A small-molecule ligand and the protein it binds are described below.
Small molecule (SMILES): Cc1cc2c3c(c1C)C(C)(C)C[C@H]1C[C@@H](C)[C@]4(C(=O)NC(=O)N=C4N2C[C@H](O)[C@H](O)[C@H](O)COP(=O)(O)O)N31

Sequence of chain 1.A:
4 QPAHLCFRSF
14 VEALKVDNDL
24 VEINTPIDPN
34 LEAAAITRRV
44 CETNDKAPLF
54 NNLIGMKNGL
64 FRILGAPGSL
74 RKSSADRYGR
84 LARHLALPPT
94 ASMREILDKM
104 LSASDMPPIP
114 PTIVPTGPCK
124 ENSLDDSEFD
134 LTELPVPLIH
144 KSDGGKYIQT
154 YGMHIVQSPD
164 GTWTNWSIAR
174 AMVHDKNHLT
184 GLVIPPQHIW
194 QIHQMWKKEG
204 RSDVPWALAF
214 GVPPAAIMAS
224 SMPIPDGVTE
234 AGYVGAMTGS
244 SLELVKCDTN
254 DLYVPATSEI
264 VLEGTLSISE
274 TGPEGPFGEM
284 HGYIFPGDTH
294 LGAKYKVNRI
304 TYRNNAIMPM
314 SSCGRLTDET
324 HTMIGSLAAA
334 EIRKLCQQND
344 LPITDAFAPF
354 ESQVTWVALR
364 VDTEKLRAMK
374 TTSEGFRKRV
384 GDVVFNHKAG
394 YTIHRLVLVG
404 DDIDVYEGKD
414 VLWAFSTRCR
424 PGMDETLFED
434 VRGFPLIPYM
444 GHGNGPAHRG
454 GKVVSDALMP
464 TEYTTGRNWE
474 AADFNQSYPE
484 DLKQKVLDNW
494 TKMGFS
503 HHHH

Binding-site contacts:
Ligand atom C7 contacts residue ILE171 of chain 1.A at 3.5 Å (hydrophobic).
Ligand atom C16 contacts residue THR153 of chain 1.A at 3.5 Å.
Ligand atom O5 contacts residue GLN190 of chain 1.A at 2.9 Å (h-bond).
Ligand atom C10 contacts residue ALA172 of chain 1.A at 3.6 Å (hydrophobic).
Ligand atom P1 contacts residue MN1 of chain 1.C at 3.4 Å.
Ligand atom O7 contacts residue ASN168 of chain 1.A at 2.9 Å (h-bond).
Ligand atom O7 contacts residue K1 of chain 1.D at 2.9 Å.
Ligand atom N1 contacts residue ILE171 of chain 1.A at 3.5 Å (h-bond).
Ligand atom O8 contacts residue HIS191 of chain 1.A at 2.8 Å (h-bond).
Ligand atom O4 contacts residue MET225 of chain 1.A at 3.2 Å.
Ligand atom P1 contacts residue K1 of chain 1.D at 3.4 Å.
Ligand atom O2 contacts residue ARG173 of chain 1.A at 2.7 Å (salt-bridge).
Ligand atom O9 contacts residue LYS391 of chain 1.A at 2.6 Å (salt-bridge).
Ligand atom C1 contacts residue ILE327 of chain 1.A at 3.3 Å (hydrophobic).
Ligand atom C19 contacts residue ILE171 of chain 1.A at 3.4 Å (hydrophobic).
Ligand atom C21 contacts residue SER223 of chain 1.A at 3.6 Å.
Ligand atom N3 contacts residue ILE171 of chain 1.A at 3.6 Å.
Ligand atom C17 contacts residue THR153 of chain 1.A at 3.5 Å.
Ligand atom C14 contacts residue SER224 of chain 1.A at 3.5 Å.
Ligand atom C9 contacts residue GLN190 of chain 1.A at 3.4 Å.
Ligand atom O7 contacts residue GLU233 of chain 1.A at 3.2 Å (salt-bridge).
Ligand atom C15 contacts residue THR153 of chain 1.A at 3.3 Å.
Ligand atom O3 contacts residue ILE171 of chain 1.A at 2.9 Å (h-bond).
Ligand atom O7 contacts residue HIS191 of chain 1.A at 3.2 Å (h-bond).
Ligand atom C10 contacts residue ARG173 of chain 1.A at 3.6 Å.
Ligand atom C20 contacts residue SER224 of chain 1.A at 3.6 Å.
Ligand atom O9 contacts residue MN1 of chain 1.C at 3.6 Å.
Ligand atom O3 contacts residue SER223 of chain 1.A at 3.6 Å (h-bond).
Ligand atom O6 contacts residue SER170 of chain 1.A at 3.2 Å.
Ligand atom N3 contacts residue GLN190 of chain 1.A at 3.2 Å (h-bond).
Ligand atom O6 contacts residue SER223 of chain 1.A at 3.4 Å (h-bond).
Ligand atom P1 contacts residue HIS191 of chain 1.A at 3.6 Å.
Ligand atom O4 contacts residue PRO226 of chain 1.A at 3.2 Å (h-bond).
Ligand atom O1 contacts residue GLN190 of chain 1.A at 2.9 Å (h-bond).
Ligand atom O9 contacts residue HIS191 of chain 1.A at 3.5 Å (h-bond).
Ligand atom O2 contacts residue ALA172 of chain 1.A at 3.5 Å.
Ligand atom O6 contacts residue K1 of chain 1.D at 3.0 Å.
Ligand atom C6 contacts residue ILE327 of chain 1.A at 3.3 Å (hydrophobic).
Ligand atom O7 contacts residue MN1 of chain 1.C at 2.2 Å.
Ligand atom O9 contacts residue PRO226 of chain 1.A at 3.5 Å.